Sequence of chain 1.C:
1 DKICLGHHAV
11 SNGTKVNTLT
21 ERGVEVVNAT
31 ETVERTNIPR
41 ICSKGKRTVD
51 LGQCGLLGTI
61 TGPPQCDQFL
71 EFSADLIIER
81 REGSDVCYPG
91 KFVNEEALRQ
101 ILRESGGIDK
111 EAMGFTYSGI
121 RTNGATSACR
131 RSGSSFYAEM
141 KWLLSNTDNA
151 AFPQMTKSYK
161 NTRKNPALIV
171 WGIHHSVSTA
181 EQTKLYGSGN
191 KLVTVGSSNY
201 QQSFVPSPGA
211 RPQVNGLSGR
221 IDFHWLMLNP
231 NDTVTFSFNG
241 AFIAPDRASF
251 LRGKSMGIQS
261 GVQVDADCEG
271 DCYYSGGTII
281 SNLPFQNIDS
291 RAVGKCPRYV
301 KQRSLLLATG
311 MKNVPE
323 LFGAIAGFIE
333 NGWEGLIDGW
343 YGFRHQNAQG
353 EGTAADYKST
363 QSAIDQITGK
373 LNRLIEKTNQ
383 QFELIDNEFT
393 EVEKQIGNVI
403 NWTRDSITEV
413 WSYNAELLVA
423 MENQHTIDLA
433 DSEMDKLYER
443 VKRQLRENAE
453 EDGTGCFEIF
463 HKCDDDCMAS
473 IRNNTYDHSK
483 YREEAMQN

Binding-site contacts:
Ligand atom O5 contacts residue ASN403 of chain 1.C at 2.4 Å (h-bond).
Ligand atom O3 contacts residue GLU393 of chain 1.C at 3.9 Å.
Ligand atom N2 contacts residue ASN403 of chain 1.C at 2.9 Å (h-bond).
Ligand atom C8 contacts residue LYS396 of chain 1.C at 3.7 Å.
Ligand atom C7 contacts residue GLU393 of chain 1.C at 4.5 Å.
Ligand atom C8 contacts residue GLU393 of chain 1.C at 4.4 Å.
Ligand atom C2 contacts residue ASN403 of chain 1.C at 2.5 Å.
Ligand atom N2 contacts residue GLY399 of chain 1.C at 4.2 Å.
Ligand atom O7 contacts residue ASN400 of chain 1.C at 3.9 Å.
Ligand atom C1 contacts residue ASN403 of chain 1.C at 1.4 Å.
Ligand atom C5 contacts residue ASN403 of chain 1.C at 3.7 Å.
Ligand atom C3 contacts residue ASN403 of chain 1.C at 3.8 Å.
Ligand atom C4 contacts residue ASN403 of chain 1.C at 4.2 Å.
Ligand atom C7 contacts residue ASN403 of chain 1.C at 3.8 Å.
Ligand atom C8 contacts residue ASN400 of chain 1.C at 3.2 Å.
Ligand atom O7 contacts residue ASN403 of chain 1.C at 4.3 Å.
Ligand atom C7 contacts residue ASN400 of chain 1.C at 3.8 Å.
Ligand atom C8 contacts residue GLY399 of chain 1.C at 3.7 Å.

This protein binds this small molecule.
Small molecule (SMILES): CC(=O)N[C@@H]1[C@@H](O)[C@H](O)[C@@H](CO)O[C@H]1O